Binding-site contacts:
Ligand atom C11 contacts residue ASP80 of chain 1.C at 3.9 Å.
Ligand atom C08 contacts residue ASP80 of chain 1.C at 3.5 Å.
Ligand atom C05 contacts residue HIS74 of chain 1.C at 3.7 Å.
Ligand atom C09 contacts residue ASP80 of chain 1.C at 3.1 Å.
Ligand atom C02 contacts residue ILE13 of chain 1.C at 3.5 Å (hydrophobic).
Ligand atom O19 contacts residue ILE30 of chain 1.C at 3.3 Å.
Ligand atom O22 contacts residue GLN70 of chain 1.C at 3.9 Å.
Ligand atom O19 contacts residue GLN102 of chain 1.C at 2.4 Å (h-bond).
Ligand atom O04 contacts residue HIS34 of chain 1.C at 3.5 Å.
Ligand atom O16 contacts residue PHE136 of chain 1.C at 3.6 Å.
Ligand atom C14 contacts residue HIS34 of chain 1.C at 3.4 Å.
Ligand atom C20 contacts residue VAL15 of chain 1.C at 3.9 Å (hydrophobic).
Ligand atom C18 contacts residue ILE30 of chain 1.C at 4.0 Å (hydrophobic).
Ligand atom O01 contacts residue ILE13 of chain 1.C at 2.9 Å.
Ligand atom C20 contacts residue HIS34 of chain 1.C at 3.8 Å.
Ligand atom O10 contacts residue LYS88 of chain 1.C at 3.8 Å.
Ligand atom O01 contacts residue HIS74 of chain 1.C at 3.9 Å.
Ligand atom C18 contacts residue TRP29 of chain 1.C at 3.5 Å (hydrophobic).
Ligand atom O01 contacts residue HIS34 of chain 1.C at 3.8 Å.
Ligand atom O22 contacts residue THR72 of chain 1.C at 2.7 Å (h-bond).
Ligand atom C05 contacts residue ILE13 of chain 1.C at 3.5 Å (hydrophobic).
Ligand atom C17 contacts residue GLN102 of chain 1.C at 2.9 Å.
Ligand atom C21 contacts residue THR72 of chain 1.C at 3.5 Å.
Ligand atom O19 contacts residue VAL15 of chain 1.C at 3.5 Å.
Ligand atom C02 contacts residue HIS34 of chain 1.C at 3.4 Å.
Ligand atom C21 contacts residue HIS34 of chain 1.C at 3.1 Å.
Ligand atom O22 contacts residue HIS34 of chain 1.C at 2.8 Å (h-bond).
Ligand atom C03 contacts residue HIS34 of chain 1.C at 3.5 Å.
Ligand atom C08 contacts residue TRP76 of chain 1.C at 3.5 Å (hydrophobic).
Ligand atom C17 contacts residue TRP29 of chain 1.C at 3.6 Å (hydrophobic).
Ligand atom O01 contacts residue THR72 of chain 1.C at 2.9 Å.
Ligand atom C20 contacts residue ILE30 of chain 1.C at 3.9 Å (hydrophobic).
Ligand atom C18 contacts residue VAL15 of chain 1.C at 3.9 Å (hydrophobic).
Ligand atom C18 contacts residue GLN102 of chain 1.C at 3.0 Å.
Ligand atom O19 contacts residue LEU26 of chain 1.C at 3.7 Å.
Ligand atom O19 contacts residue TRP29 of chain 1.C at 3.4 Å.
Ligand atom C03 contacts residue ILE13 of chain 1.C at 3.7 Å (hydrophobic).
Ligand atom C07 contacts residue HIS74 of chain 1.C at 3.6 Å.
Ligand atom O22 contacts residue PHE51 of chain 1.C at 3.8 Å.
Ligand atom O10 contacts residue ASP80 of chain 1.C at 2.6 Å (salt-bridge).

A protein and the small-molecule ligand that binds it are described below.
Small molecule (SMILES): O=C(/C(O)=C/c1ccc(O)c(O)c1)c1c(O)cc(O)cc1O

Sequence of chain 1.C:
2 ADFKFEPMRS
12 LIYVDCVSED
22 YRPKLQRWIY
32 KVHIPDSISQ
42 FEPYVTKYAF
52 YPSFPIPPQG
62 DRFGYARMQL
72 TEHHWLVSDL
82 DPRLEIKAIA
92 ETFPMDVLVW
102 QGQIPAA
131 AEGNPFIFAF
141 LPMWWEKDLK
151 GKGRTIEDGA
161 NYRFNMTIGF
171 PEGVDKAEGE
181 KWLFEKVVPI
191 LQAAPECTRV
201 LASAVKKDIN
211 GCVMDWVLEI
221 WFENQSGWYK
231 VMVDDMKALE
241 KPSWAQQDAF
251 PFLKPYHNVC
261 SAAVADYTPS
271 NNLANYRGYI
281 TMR